Binding-site contacts:
Ligand atom C15 contacts residue PHE133 of chain 1.D at 3.6 Å (hydrophobic).
Ligand atom N2 contacts residue ASP131 of chain 1.D at 3.0 Å (salt-bridge).
Ligand atom C5 contacts residue GLY134 of chain 1.D at 3.8 Å.
Ligand atom N contacts residue PHE133 of chain 1.D at 4.1 Å.
Ligand atom C13 contacts residue LEU183 of chain 1.D at 4.0 Å (hydrophobic).
Ligand atom N3 contacts residue ASP136 of chain 1.D at 2.6 Å (salt-bridge).
Ligand atom C2 contacts residue ASP136 of chain 1.D at 4.2 Å.
Ligand atom N3 contacts residue SER135 of chain 1.D at 3.2 Å.
Ligand atom C9 contacts residue ASP131 of chain 1.D at 3.9 Å.
Ligand atom N1 contacts residue LYS70 of chain 1.D at 3.8 Å.
Ligand atom C7 contacts residue LEU183 of chain 1.D at 3.7 Å (hydrophobic).
Ligand atom C15 contacts residue ASP131 of chain 1.D at 4.0 Å.
Ligand atom N1 contacts residue ASP196 of chain 1.D at 4.2 Å.
Ligand atom C2 contacts residue GLY134 of chain 1.D at 4.2 Å.
Ligand atom C14 contacts residue VAL195 of chain 1.D at 4.0 Å (hydrophobic).
Ligand atom C12 contacts residue LYS70 of chain 1.D at 4.2 Å.
Ligand atom C6 contacts residue LEU183 of chain 1.D at 4.0 Å (hydrophobic).
Ligand atom C2 contacts residue SER135 of chain 1.D at 4.2 Å.
Ligand atom C10 contacts residue PHE133 of chain 1.D at 3.8 Å (hydrophobic).
Ligand atom C10 contacts residue MET130 of chain 1.D at 3.8 Å (hydrophobic).
Ligand atom C8 contacts residue PHE133 of chain 1.D at 4.2 Å (hydrophobic).
Ligand atom N1 contacts residue VAL195 of chain 1.D at 3.7 Å.
Ligand atom C10 contacts residue ASP131 of chain 1.D at 4.0 Å.
Ligand atom C14 contacts residue LYS70 of chain 1.D at 4.3 Å.
Ligand atom S1 contacts residue ASP136 of chain 1.D at 3.5 Å (salt-bridge).
Ligand atom C3 contacts residue SER135 of chain 1.D at 4.1 Å.
Ligand atom C9 contacts residue PHE133 of chain 1.D at 3.5 Å (hydrophobic).
Ligand atom O1 contacts residue ASP136 of chain 1.D at 3.3 Å (salt-bridge).
Ligand atom C3 contacts residue GLY134 of chain 1.D at 3.8 Å.
Ligand atom N2 contacts residue PHE133 of chain 1.D at 3.2 Å.
Ligand atom C contacts residue GLY134 of chain 1.D at 4.2 Å.
Ligand atom C8 contacts residue LEU183 of chain 1.D at 3.7 Å (hydrophobic).
Ligand atom C4 contacts residue PHE133 of chain 1.D at 4.0 Å (hydrophobic).
Ligand atom C11 contacts residue VAL195 of chain 1.D at 4.0 Å (hydrophobic).
Ligand atom C12 contacts residue VAL195 of chain 1.D at 3.9 Å (hydrophobic).
Ligand atom O contacts residue PHE133 of chain 1.D at 2.8 Å (h-bond).
Ligand atom C4 contacts residue GLY134 of chain 1.D at 3.5 Å.
Ligand atom O contacts residue ARG132 of chain 1.D at 3.9 Å.
Ligand atom C1 contacts residue ASP136 of chain 1.D at 4.1 Å.
Ligand atom O contacts residue ASP131 of chain 1.D at 4.2 Å.

This protein binds this small molecule.
Small molecule (SMILES): NS(=O)(=O)c1ccc(N/C=C2\C(=O)Nc3ccc4ncsc4c32)cc1

Sequence of chain 1.D:
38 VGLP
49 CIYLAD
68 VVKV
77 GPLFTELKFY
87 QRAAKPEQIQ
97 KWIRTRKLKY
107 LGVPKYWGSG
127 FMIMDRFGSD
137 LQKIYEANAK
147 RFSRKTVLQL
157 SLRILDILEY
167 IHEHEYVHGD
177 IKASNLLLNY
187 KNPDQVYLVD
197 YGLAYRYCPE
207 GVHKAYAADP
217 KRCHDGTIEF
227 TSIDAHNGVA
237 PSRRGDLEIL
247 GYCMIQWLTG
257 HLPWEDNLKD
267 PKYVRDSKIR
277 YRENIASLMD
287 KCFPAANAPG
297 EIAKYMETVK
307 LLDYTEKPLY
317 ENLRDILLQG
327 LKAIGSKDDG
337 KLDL